A small-molecule ligand and the protein it binds are described below.
Small molecule (SMILES): COc1ccc(N2CCN(c3cccc(C)c3)CC2)nn1

Sequence of chain 1.A:
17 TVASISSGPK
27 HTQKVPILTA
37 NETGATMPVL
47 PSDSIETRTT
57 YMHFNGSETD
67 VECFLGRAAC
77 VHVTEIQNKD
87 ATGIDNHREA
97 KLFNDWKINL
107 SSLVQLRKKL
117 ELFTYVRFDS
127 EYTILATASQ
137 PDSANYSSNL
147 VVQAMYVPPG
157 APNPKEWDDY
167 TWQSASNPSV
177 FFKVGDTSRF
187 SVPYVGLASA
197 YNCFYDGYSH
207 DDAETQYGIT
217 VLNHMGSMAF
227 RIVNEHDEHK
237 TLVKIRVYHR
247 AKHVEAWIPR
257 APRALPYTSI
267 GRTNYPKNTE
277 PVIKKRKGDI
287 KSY

Binding-site contacts:
Ligand atom C7 contacts residue PHE124 of chain 1.A at 3.8 Å (hydrophobic).
Ligand atom C13 contacts residue TYR128 of chain 1.A at 3.0 Å (hydrophobic).
Ligand atom C21 contacts residue MET224 of chain 1.A at 4.0 Å (hydrophobic).
Ligand atom C1 contacts residue DMS1 of chain 1.F at 4.1 Å.
Ligand atom C19 contacts residue TYR152 of chain 1.A at 3.9 Å (hydrophobic).
Ligand atom C20 contacts residue VAL191 of chain 1.A at 3.5 Å (hydrophobic).
Ligand atom N5 contacts residue ASN219 of chain 1.A at 4.1 Å.
Ligand atom C16 contacts residue ILE104 of chain 1.A at 3.7 Å (hydrophobic).
Ligand atom C1 contacts residue ASN198 of chain 1.A at 4.0 Å.
Ligand atom C19 contacts residue VAL188 of chain 1.A at 3.5 Å (hydrophobic).
Ligand atom C17 contacts residue TYR128 of chain 1.A at 3.8 Å (hydrophobic).
Ligand atom C15 contacts residue TYR128 of chain 1.A at 3.0 Å (hydrophobic).
Ligand atom C18 contacts residue VAL188 of chain 1.A at 3.9 Å (hydrophobic).
Ligand atom C11 contacts residue MET221 of chain 1.A at 4.0 Å (hydrophobic).
Ligand atom C14 contacts residue TYR197 of chain 1.A at 4.1 Å (hydrophobic).
Ligand atom N9 contacts residue TYR128 of chain 1.A at 4.1 Å.
Ligand atom C11 contacts residue ILE104 of chain 1.A at 3.5 Å (hydrophobic).
Ligand atom C11 contacts residue TYR128 of chain 1.A at 3.4 Å (hydrophobic).
Ligand atom C8 contacts residue PHE124 of chain 1.A at 3.6 Å (hydrophobic).
Ligand atom C10 contacts residue TYR128 of chain 1.A at 3.6 Å (hydrophobic).
Ligand atom C14 contacts residue SER126 of chain 1.A at 3.6 Å.
Ligand atom C21 contacts residue ILE104 of chain 1.A at 3.5 Å (hydrophobic).
Ligand atom C7 contacts residue TYR197 of chain 1.A at 3.5 Å (hydrophobic).
Ligand atom C13 contacts residue SER126 of chain 1.A at 3.7 Å.
Ligand atom C17 contacts residue ILE104 of chain 1.A at 3.8 Å (hydrophobic).
Ligand atom C10 contacts residue LEU106 of chain 1.A at 4.0 Å (hydrophobic).
Ligand atom N4 contacts residue ASN219 of chain 1.A at 4.0 Å.
Ligand atom C7 contacts residue LEU106 of chain 1.A at 4.1 Å (hydrophobic).
Ligand atom N5 contacts residue DMS1 of chain 1.F at 3.9 Å.
Ligand atom C10 contacts residue ILE104 of chain 1.A at 3.9 Å (hydrophobic).
Ligand atom C20 contacts residue VAL188 of chain 1.A at 3.7 Å (hydrophobic).
Ligand atom C14 contacts residue TYR128 of chain 1.A at 3.3 Å (hydrophobic).
Ligand atom N12 contacts residue TYR128 of chain 1.A at 2.5 Å (h-bond).
Ligand atom C10 contacts residue MET221 of chain 1.A at 4.0 Å (hydrophobic).
Ligand atom C8 contacts residue TYR197 of chain 1.A at 3.4 Å (hydrophobic).
Ligand atom N4 contacts residue DMS1 of chain 1.F at 3.6 Å (h-bond).
Ligand atom C18 contacts residue TYR152 of chain 1.A at 3.8 Å (hydrophobic).
Ligand atom C13 contacts residue TYR197 of chain 1.A at 4.0 Å (hydrophobic).
Ligand atom C19 contacts residue VAL191 of chain 1.A at 4.0 Å (hydrophobic).
Ligand atom C16 contacts residue TYR128 of chain 1.A at 2.9 Å (hydrophobic).